This protein binds this small molecule.
Small molecule (SMILES): CC(=O)N[C@H]1[C@H](O[C@H]2[C@H](O)[C@@H](NC(C)=O)CO[C@@H]2CO)O[C@H](CO)[C@@H](O)[C@@H]1O

Sequence of chain 1.B:
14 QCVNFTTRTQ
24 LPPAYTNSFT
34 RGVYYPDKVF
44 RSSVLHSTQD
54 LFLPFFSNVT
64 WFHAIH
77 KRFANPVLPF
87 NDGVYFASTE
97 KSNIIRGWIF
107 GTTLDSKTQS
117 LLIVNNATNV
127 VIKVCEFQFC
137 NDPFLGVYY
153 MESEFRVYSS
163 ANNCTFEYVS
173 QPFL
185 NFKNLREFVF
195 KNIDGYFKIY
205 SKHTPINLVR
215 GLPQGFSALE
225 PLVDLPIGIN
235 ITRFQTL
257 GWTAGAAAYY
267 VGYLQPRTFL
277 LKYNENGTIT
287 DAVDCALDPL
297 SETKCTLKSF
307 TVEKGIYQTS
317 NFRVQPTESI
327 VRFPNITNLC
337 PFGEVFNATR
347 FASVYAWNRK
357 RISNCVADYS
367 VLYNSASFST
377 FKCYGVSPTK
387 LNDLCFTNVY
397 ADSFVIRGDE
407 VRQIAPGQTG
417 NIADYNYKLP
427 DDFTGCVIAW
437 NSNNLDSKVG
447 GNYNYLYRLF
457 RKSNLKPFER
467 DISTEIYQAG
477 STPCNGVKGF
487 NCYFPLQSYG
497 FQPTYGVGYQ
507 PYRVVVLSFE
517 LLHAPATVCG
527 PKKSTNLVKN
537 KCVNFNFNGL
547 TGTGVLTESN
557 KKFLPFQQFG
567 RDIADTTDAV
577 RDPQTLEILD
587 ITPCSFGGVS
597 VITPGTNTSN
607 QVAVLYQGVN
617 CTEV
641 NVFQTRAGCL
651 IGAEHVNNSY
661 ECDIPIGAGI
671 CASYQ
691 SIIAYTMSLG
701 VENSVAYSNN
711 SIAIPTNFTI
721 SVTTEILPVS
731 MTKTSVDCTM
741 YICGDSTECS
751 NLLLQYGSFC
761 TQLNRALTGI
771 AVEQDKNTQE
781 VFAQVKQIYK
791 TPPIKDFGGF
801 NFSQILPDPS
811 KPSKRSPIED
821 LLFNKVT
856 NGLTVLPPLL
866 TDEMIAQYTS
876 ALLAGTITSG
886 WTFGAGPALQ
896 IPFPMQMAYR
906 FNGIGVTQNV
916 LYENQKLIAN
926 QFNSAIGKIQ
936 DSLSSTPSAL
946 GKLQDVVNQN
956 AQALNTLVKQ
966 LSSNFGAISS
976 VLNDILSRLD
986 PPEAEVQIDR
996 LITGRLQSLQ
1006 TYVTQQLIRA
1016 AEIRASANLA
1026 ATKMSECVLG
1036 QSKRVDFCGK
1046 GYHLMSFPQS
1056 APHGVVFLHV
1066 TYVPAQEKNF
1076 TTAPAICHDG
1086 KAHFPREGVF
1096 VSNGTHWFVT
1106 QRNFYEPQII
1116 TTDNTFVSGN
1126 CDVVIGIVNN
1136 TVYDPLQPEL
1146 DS

Binding-site contacts:
Ligand atom C3 contacts residue ASN1074 of chain 1.B at 3.8 Å.
Ligand atom C6 contacts residue ALA706 of chain 1.B at 4.3 Å (hydrophobic).
Ligand atom C7 contacts residue ALA706 of chain 1.B at 3.8 Å (hydrophobic).
Ligand atom C8 contacts residue ALA706 of chain 1.B at 4.2 Å (hydrophobic).
Ligand atom C1 contacts residue ASN1074 of chain 1.B at 1.4 Å.
Ligand atom O6 contacts residue ASN1074 of chain 1.B at 4.5 Å.
Ligand atom C5 contacts residue ALA706 of chain 1.B at 3.7 Å (hydrophobic).
Ligand atom N2 contacts residue ASN1074 of chain 1.B at 3.0 Å (h-bond).
Ligand atom C4 contacts residue ALA706 of chain 1.B at 4.2 Å (hydrophobic).
Ligand atom O4 contacts residue ALA706 of chain 1.B at 3.7 Å.
Ligand atom O5 contacts residue ASN1074 of chain 1.B at 2.3 Å (h-bond).
Ligand atom O7 contacts residue SER704 of chain 1.B at 4.3 Å.
Ligand atom C8 contacts residue ASN1074 of chain 1.B at 4.1 Å.
Ligand atom C8 contacts residue LYS1073 of chain 1.B at 4.1 Å.
Ligand atom C5 contacts residue ASN1074 of chain 1.B at 3.6 Å.
Ligand atom C1 contacts residue GLN895 of chain 1.C at 4.0 Å.
Ligand atom C2 contacts residue ASN1074 of chain 1.B at 2.5 Å.
Ligand atom C4 contacts residue ASN1074 of chain 1.B at 4.2 Å.
Ligand atom C7 contacts residue ASN1074 of chain 1.B at 3.4 Å.
Ligand atom O7 contacts residue ALA706 of chain 1.B at 3.4 Å.
Ligand atom C8 contacts residue GLU1072 of chain 1.B at 3.4 Å.
Ligand atom O7 contacts residue ASN1074 of chain 1.B at 3.5 Å (h-bond).
Ligand atom C3 contacts residue ALA706 of chain 1.B at 4.4 Å (hydrophobic).

Sequence of chain 1.C:
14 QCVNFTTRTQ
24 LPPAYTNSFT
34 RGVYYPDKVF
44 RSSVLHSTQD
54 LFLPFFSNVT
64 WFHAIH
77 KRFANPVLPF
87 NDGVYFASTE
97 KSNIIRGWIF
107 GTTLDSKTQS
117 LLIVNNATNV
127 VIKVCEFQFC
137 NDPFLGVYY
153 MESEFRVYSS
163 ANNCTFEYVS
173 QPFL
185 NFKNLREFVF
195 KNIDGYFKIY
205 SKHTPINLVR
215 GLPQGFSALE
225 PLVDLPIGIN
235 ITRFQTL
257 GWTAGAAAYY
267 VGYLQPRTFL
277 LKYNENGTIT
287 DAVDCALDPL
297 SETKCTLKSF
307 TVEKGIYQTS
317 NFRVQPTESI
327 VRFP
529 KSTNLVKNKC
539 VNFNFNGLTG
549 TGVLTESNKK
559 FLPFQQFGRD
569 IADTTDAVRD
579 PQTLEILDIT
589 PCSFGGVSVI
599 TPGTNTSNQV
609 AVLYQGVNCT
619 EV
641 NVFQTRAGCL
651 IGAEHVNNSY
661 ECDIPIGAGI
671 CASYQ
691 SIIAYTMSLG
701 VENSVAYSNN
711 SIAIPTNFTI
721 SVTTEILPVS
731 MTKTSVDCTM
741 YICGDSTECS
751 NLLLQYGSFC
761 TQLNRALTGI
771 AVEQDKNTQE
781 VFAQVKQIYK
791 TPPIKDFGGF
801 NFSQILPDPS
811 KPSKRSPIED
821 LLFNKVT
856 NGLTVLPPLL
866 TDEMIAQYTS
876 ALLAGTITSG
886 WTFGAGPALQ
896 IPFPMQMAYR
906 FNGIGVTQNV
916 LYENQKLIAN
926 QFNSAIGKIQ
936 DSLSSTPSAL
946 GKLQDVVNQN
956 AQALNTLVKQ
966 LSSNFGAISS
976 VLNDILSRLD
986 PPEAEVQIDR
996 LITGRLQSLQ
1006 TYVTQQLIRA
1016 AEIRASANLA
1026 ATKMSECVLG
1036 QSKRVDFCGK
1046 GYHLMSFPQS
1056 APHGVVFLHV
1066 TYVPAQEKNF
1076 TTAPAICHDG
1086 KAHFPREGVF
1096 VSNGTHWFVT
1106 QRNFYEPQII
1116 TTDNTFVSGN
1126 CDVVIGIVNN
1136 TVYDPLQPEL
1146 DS